Sequence of chain 1.F:
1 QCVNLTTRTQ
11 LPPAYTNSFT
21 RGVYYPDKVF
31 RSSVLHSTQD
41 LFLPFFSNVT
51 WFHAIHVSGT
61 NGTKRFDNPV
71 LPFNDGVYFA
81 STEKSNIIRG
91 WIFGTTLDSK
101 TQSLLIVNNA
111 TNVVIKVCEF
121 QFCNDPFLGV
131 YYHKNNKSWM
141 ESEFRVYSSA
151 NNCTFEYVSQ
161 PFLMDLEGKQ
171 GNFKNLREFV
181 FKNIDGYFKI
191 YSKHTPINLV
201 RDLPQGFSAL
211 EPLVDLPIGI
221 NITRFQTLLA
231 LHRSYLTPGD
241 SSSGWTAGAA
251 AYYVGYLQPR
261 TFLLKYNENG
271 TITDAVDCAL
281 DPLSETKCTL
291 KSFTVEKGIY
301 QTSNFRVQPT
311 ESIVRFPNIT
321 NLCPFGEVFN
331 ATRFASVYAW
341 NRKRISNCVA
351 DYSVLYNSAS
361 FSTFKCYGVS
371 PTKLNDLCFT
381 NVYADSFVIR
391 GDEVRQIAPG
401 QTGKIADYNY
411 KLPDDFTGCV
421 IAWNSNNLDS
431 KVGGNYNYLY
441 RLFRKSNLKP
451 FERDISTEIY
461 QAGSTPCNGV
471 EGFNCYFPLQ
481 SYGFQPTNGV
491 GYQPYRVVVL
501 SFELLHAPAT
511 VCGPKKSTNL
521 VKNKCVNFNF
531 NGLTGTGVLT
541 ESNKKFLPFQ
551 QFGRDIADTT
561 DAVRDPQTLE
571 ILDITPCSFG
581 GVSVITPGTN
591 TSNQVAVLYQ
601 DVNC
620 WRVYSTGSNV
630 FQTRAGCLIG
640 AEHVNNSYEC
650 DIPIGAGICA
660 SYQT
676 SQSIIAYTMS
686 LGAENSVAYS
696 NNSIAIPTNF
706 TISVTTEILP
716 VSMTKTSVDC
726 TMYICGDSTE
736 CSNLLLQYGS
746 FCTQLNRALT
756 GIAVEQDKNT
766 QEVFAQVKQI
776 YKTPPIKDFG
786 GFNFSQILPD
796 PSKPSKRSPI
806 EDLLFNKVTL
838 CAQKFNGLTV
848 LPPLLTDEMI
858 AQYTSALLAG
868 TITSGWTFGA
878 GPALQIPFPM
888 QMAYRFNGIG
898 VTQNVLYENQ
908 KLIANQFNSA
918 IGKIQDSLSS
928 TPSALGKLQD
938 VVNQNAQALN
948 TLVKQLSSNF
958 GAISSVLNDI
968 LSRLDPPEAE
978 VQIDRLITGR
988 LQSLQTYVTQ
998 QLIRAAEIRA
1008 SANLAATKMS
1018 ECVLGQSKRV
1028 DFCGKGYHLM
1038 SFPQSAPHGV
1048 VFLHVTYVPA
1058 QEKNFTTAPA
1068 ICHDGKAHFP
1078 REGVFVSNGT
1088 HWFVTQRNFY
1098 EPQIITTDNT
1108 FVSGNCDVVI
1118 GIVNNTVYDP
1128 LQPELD

Binding-site contacts:
Ligand atom O5 contacts residue SER790 of chain 1.F at 3.7 Å.
Ligand atom N2 contacts residue ASN788 of chain 1.F at 2.9 Å (h-bond).
Ligand atom C6 contacts residue GLN791 of chain 1.F at 4.1 Å.
Ligand atom C1 contacts residue SER790 of chain 1.F at 4.2 Å.
Ligand atom C4 contacts residue ASN788 of chain 1.F at 4.2 Å.
Ligand atom C7 contacts residue ASN788 of chain 1.F at 3.3 Å.
Ligand atom O5 contacts residue ASN788 of chain 1.F at 2.3 Å (h-bond).
Ligand atom O7 contacts residue ASN788 of chain 1.F at 3.2 Å (h-bond).
Ligand atom C5 contacts residue SER790 of chain 1.F at 3.6 Å.
Ligand atom C3 contacts residue ASN788 of chain 1.F at 3.8 Å.
Ligand atom C1 contacts residue ASN788 of chain 1.F at 1.4 Å.
Ligand atom C8 contacts residue ASN788 of chain 1.F at 4.4 Å.
Ligand atom C2 contacts residue ASN788 of chain 1.F at 2.5 Å.
Ligand atom C5 contacts residue ASN788 of chain 1.F at 3.6 Å.
Ligand atom C6 contacts residue SER790 of chain 1.F at 3.7 Å.

The protein below binds the small molecule below.
Small molecule (SMILES): CC(=O)N[C@H]1[C@H](O[C@H]2[C@H](O)[C@@H](NC(C)=O)CO[C@@H]2CO)O[C@H](CO)[C@@H](O[C@@H]2O[C@H](CO)[C@@H](O)[C@H](O)[C@@H]2O)[C@@H]1O